Sequence of chain 1.C:
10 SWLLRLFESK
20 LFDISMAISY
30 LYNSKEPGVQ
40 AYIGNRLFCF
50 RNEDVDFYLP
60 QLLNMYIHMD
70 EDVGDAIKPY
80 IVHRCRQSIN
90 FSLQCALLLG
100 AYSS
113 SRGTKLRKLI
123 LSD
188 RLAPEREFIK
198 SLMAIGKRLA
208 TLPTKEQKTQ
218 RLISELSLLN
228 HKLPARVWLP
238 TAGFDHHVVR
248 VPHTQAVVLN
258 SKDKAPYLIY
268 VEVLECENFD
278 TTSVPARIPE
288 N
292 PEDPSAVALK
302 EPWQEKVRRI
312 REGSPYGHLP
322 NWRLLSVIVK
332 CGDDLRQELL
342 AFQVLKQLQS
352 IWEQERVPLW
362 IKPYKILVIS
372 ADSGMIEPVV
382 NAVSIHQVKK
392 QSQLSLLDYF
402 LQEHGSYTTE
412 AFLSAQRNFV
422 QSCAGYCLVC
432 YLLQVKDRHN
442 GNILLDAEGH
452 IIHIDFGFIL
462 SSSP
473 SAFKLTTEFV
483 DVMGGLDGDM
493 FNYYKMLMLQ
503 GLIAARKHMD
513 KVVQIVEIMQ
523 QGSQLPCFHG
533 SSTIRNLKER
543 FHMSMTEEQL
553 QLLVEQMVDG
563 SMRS

The protein below binds the small molecule below.
Small molecule (SMILES): CC(=O)N=c1[nH]c(C)c(-c2ccc(Cl)c(S(=O)(=O)NCCO)c2)s1

Binding-site contacts:
Ligand atom CAG contacts residue ILE329 of chain 1.C at 3.6 Å (hydrophobic).
Ligand atom CAS contacts residue ALA383 of chain 1.C at 3.9 Å (hydrophobic).
Ligand atom CAQ contacts residue LEU445 of chain 1.C at 3.6 Å (hydrophobic).
Ligand atom SAP contacts residue ILE329 of chain 1.C at 3.6 Å.
Ligand atom OAO contacts residue ILE329 of chain 1.C at 3.8 Å.
Ligand atom NAK contacts residue LEU445 of chain 1.C at 3.7 Å.
Ligand atom CAH contacts residue ILE455 of chain 1.C at 4.0 Å (hydrophobic).
Ligand atom CAT contacts residue VAL380 of chain 1.C at 3.9 Å (hydrophobic).
Ligand atom SAN contacts residue LYS331 of chain 1.C at 2.6 Å (salt-bridge).
Ligand atom CAI contacts residue ILE329 of chain 1.C at 3.9 Å (hydrophobic).
Ligand atom CL contacts residue LYS331 of chain 1.C at 3.2 Å.
Ligand atom CAD contacts residue ILE455 of chain 1.C at 3.6 Å (hydrophobic).
Ligand atom CAC contacts residue ILE455 of chain 1.C at 3.6 Å (hydrophobic).
Ligand atom CAJ contacts residue PRO379 of chain 1.C at 3.8 Å (hydrophobic).
Ligand atom NAU contacts residue LYS331 of chain 1.C at 3.9 Å.
Ligand atom SAP contacts residue LEU445 of chain 1.C at 3.9 Å.
Ligand atom OAO contacts residue LYS331 of chain 1.C at 2.8 Å (salt-bridge).
Ligand atom CAQ contacts residue VAL380 of chain 1.C at 3.5 Å (hydrophobic).
Ligand atom NAR contacts residue VAL380 of chain 1.C at 2.7 Å (h-bond).
Ligand atom OAM contacts residue LYS331 of chain 1.C at 1.4 Å (salt-bridge).
Ligand atom CAJ contacts residue VAL380 of chain 1.C at 3.8 Å (hydrophobic).
Ligand atom NAR contacts residue PRO379 of chain 1.C at 3.7 Å.
Ligand atom CAS contacts residue VAL380 of chain 1.C at 3.7 Å (hydrophobic).
Ligand atom OAO contacts residue PRO263 of chain 1.C at 3.3 Å.
Ligand atom CAB contacts residue LYS331 of chain 1.C at 3.9 Å.
Ligand atom CAV contacts residue ASP456 of chain 1.C at 3.7 Å.
Ligand atom CAB contacts residue ILE377 of chain 1.C at 3.7 Å (hydrophobic).
Ligand atom CAW contacts residue ILE455 of chain 1.C at 3.9 Å (hydrophobic).
Ligand atom CAT contacts residue ALA383 of chain 1.C at 3.2 Å (hydrophobic).
Ligand atom CAQ contacts residue PRO379 of chain 1.C at 3.6 Å (hydrophobic).
Ligand atom CAF contacts residue LYS331 of chain 1.C at 3.6 Å.
Ligand atom OAX contacts residue ASP456 of chain 1.C at 4.0 Å.
Ligand atom OAO contacts residue LEU256 of chain 1.C at 3.9 Å.
Ligand atom CAC contacts residue TYR365 of chain 1.C at 3.6 Å (hydrophobic).
Ligand atom CAE contacts residue TYR365 of chain 1.C at 3.4 Å (hydrophobic).
Ligand atom CAW contacts residue ASP456 of chain 1.C at 3.7 Å.
Ligand atom CAC contacts residue ILE377 of chain 1.C at 3.8 Å (hydrophobic).
Ligand atom NAK contacts residue PRO379 of chain 1.C at 3.4 Å.
Ligand atom NAK contacts residue VAL380 of chain 1.C at 2.9 Å (h-bond).
Ligand atom CAD contacts residue TYR365 of chain 1.C at 3.8 Å (hydrophobic).